Binding-site contacts:
Ligand atom C21 contacts residue ASP104 of chain 1.A at 3.4 Å.
Ligand atom C11 contacts residue GLU74 of chain 1.A at 3.4 Å.
Ligand atom C contacts residue ASP186 of chain 1.A at 3.4 Å.
Ligand atom F contacts residue LEU81 of chain 1.A at 3.3 Å.
Ligand atom C contacts residue MET78 of chain 1.A at 3.7 Å (hydrophobic).
Ligand atom N5 contacts residue MET106 of chain 1.A at 3.0 Å (h-bond).
Ligand atom F contacts residue PHE164 of chain 1.A at 3.5 Å.
Ligand atom C20 contacts residue MET106 of chain 1.A at 3.5 Å (hydrophobic).
Ligand atom C3 contacts residue ASP186 of chain 1.A at 3.6 Å.
Ligand atom C21 contacts residue ALA55 of chain 1.A at 3.6 Å (hydrophobic).
Ligand atom N5 contacts residue TYR105 of chain 1.A at 3.5 Å.
Ligand atom C2 contacts residue ASP186 of chain 1.A at 3.5 Å.
Ligand atom N3 contacts residue THR103 of chain 1.A at 3.4 Å (h-bond).
Ligand atom N contacts residue ASP186 of chain 1.A at 3.3 Å (salt-bridge).
Ligand atom N2 contacts residue ILE77 of chain 1.A at 3.5 Å.
Ligand atom C5 contacts residue ASP186 of chain 1.A at 3.8 Å.
Ligand atom F1 contacts residue ILE86 of chain 1.A at 3.5 Å.
Ligand atom F2 contacts residue HIS166 of chain 1.A at 3.2 Å.
Ligand atom N contacts residue GLU74 of chain 1.A at 2.9 Å (salt-bridge).
Ligand atom O contacts residue ILE87 of chain 1.A at 3.5 Å.
Ligand atom C13 contacts residue ILE87 of chain 1.A at 3.7 Å (hydrophobic).
Ligand atom C12 contacts residue GLU74 of chain 1.A at 3.8 Å.
Ligand atom N contacts residue MET78 of chain 1.A at 3.6 Å.
Ligand atom F1 contacts residue ILE87 of chain 1.A at 3.6 Å.
Ligand atom O contacts residue ALA185 of chain 1.A at 3.2 Å.
Ligand atom C1 contacts residue GLU74 of chain 1.A at 3.6 Å.
Ligand atom C24 contacts residue GLU74 of chain 1.A at 3.4 Å.
Ligand atom C9 contacts residue ILE77 of chain 1.A at 3.5 Å (hydrophobic).
Ligand atom C1 contacts residue ASP186 of chain 1.A at 3.7 Å.
Ligand atom C24 contacts residue MET78 of chain 1.A at 3.6 Å (hydrophobic).
Ligand atom F2 contacts residue ASP186 of chain 1.A at 3.7 Å.
Ligand atom C8 contacts residue ILE77 of chain 1.A at 3.4 Å (hydrophobic).
Ligand atom C contacts residue GLU74 of chain 1.A at 3.8 Å.
Ligand atom O contacts residue ASP186 of chain 1.A at 2.9 Å (salt-bridge).
Ligand atom F2 contacts residue ALA185 of chain 1.A at 3.2 Å.
Ligand atom N1 contacts residue ILE77 of chain 1.A at 3.8 Å.
Ligand atom N3 contacts residue ALA55 of chain 1.A at 3.5 Å.
Ligand atom C18 contacts residue ALA55 of chain 1.A at 3.7 Å (hydrophobic).
Ligand atom F1 contacts residue LEU81 of chain 1.A at 3.3 Å.
Ligand atom C23 contacts residue THR103 of chain 1.A at 3.8 Å.

Sequence of chain 1.A:
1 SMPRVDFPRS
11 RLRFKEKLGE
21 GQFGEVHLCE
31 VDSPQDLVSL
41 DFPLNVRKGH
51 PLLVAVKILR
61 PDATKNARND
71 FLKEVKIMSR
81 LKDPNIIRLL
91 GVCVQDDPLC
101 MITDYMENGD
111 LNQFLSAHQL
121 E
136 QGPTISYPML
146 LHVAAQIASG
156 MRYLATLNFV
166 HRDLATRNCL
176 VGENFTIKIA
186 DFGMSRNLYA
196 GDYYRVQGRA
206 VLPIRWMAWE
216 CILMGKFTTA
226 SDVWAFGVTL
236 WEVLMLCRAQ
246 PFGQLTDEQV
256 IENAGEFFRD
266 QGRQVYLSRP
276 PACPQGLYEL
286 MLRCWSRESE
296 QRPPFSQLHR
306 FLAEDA

This small molecule binds to this protein.
Small molecule (SMILES): Cc1cn(-c2cc(NC(=O)c3ccc4c(c3)C[C@H](Nc3cncnc3)C4)cc(C(F)(F)F)c2)cn1